Sequence of chain 1.B:
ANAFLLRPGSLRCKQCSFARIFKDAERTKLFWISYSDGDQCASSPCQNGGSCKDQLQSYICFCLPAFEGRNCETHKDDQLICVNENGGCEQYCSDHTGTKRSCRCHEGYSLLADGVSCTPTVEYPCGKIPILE

Binding-site contacts:
Ligand atom C4 contacts residue SER60 of chain 1.B at 3.3 Å.
Ligand atom O4 contacts residue LEU73 of chain 1.B at 3.7 Å.
Ligand atom C5 contacts residue GLY58 of chain 1.B at 3.9 Å.
Ligand atom C5 contacts residue SER60 of chain 1.B at 2.6 Å.
Ligand atom C6 contacts residue SER60 of chain 1.B at 3.9 Å.
Ligand atom O5 contacts residue SER60 of chain 1.B at 2.3 Å (h-bond).
Ligand atom C6 contacts residue PHE71 of chain 1.B at 3.3 Å (hydrophobic).
Ligand atom C3 contacts residue SER60 of chain 1.B at 2.9 Å.
Ligand atom O2 contacts residue SER60 of chain 1.B at 2.7 Å (h-bond).
Ligand atom O3 contacts residue SER60 of chain 1.B at 4.2 Å.
Ligand atom C1 contacts residue SER60 of chain 1.B at 1.4 Å.
Ligand atom C5 contacts residue GLY59 of chain 1.B at 4.5 Å.
Ligand atom C6 contacts residue PHE140 of chain 1.C at 3.7 Å (hydrophobic).
Ligand atom O5 contacts residue PHE71 of chain 1.B at 4.3 Å.
Ligand atom C5 contacts residue LEU73 of chain 1.B at 4.2 Å (hydrophobic).
Ligand atom C6 contacts residue LEU73 of chain 1.B at 3.9 Å (hydrophobic).
Ligand atom O4 contacts residue SER60 of chain 1.B at 4.3 Å.
Ligand atom C6 contacts residue CYS72 of chain 1.B at 3.6 Å (hydrophobic).
Ligand atom C3 contacts residue GLY58 of chain 1.B at 3.4 Å.
Ligand atom C2 contacts residue SER60 of chain 1.B at 2.3 Å.
Ligand atom C5 contacts residue PHE71 of chain 1.B at 3.6 Å (hydrophobic).
Ligand atom O3 contacts residue GLY58 of chain 1.B at 3.9 Å.
Ligand atom C4 contacts residue LEU73 of chain 1.B at 3.5 Å (hydrophobic).
Ligand atom C4 contacts residue GLY58 of chain 1.B at 3.5 Å.

This protein binds this small molecule.
Small molecule (SMILES): C[C@@H]1O[C@@H](O)[C@@H](O)[C@H](O)[C@@H]1O

Sequence of chain 1.C:
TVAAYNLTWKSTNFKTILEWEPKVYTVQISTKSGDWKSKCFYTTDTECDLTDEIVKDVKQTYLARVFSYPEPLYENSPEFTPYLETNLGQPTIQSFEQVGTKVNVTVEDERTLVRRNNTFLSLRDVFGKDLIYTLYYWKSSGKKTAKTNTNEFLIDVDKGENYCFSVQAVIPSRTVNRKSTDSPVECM